The small molecule below binds the protein below.
Small molecule (SMILES): CC(=O)N[C@@H]1[C@@H](O)[C@H](O)[C@@H](CO)O[C@H]1O

Sequence of chain 1.C:
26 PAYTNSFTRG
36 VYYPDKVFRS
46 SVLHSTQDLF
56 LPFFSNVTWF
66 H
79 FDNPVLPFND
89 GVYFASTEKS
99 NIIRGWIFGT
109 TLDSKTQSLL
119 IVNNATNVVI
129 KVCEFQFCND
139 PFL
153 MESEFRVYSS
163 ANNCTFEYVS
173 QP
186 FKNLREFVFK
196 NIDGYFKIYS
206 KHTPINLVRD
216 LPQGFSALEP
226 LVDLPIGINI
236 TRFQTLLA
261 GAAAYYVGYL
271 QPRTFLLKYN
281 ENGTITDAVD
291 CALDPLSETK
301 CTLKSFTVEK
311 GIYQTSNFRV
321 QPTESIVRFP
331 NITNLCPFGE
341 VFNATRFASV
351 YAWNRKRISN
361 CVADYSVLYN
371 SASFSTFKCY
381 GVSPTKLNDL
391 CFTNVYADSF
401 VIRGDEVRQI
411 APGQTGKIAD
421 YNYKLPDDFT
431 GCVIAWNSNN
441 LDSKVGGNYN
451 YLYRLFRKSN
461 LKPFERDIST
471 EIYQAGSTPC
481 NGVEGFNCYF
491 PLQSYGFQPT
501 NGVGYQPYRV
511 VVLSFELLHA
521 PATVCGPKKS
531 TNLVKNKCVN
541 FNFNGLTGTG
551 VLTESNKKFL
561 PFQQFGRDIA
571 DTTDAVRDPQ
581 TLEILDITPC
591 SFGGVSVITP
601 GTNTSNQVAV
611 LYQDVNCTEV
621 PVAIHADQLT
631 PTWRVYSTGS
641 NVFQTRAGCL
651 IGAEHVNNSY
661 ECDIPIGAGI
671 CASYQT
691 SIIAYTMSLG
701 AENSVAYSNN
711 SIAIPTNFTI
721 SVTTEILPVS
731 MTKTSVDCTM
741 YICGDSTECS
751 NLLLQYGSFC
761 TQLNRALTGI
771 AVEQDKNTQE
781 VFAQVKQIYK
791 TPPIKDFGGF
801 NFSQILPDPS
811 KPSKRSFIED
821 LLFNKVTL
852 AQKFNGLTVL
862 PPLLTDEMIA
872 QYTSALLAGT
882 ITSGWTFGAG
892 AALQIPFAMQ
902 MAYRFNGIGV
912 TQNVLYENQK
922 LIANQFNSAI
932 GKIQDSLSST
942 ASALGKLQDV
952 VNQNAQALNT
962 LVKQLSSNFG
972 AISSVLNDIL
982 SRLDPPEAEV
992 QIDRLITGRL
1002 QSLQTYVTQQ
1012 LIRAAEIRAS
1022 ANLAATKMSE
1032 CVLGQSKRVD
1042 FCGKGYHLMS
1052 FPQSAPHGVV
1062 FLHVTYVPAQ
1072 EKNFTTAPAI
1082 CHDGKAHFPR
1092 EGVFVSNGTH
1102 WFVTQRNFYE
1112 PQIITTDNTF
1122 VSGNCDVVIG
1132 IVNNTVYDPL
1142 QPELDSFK

Binding-site contacts:
Ligand atom C4 contacts residue ASN603 of chain 1.C at 4.3 Å.
Ligand atom C3 contacts residue THR604 of chain 1.C at 4.5 Å.
Ligand atom N2 contacts residue ASN603 of chain 1.C at 2.9 Å (h-bond).
Ligand atom C8 contacts residue ASN603 of chain 1.C at 3.9 Å.
Ligand atom O7 contacts residue ASN603 of chain 1.C at 4.0 Å.
Ligand atom O5 contacts residue ASN603 of chain 1.C at 2.4 Å (h-bond).
Ligand atom N2 contacts residue THR604 of chain 1.C at 3.6 Å.
Ligand atom C1 contacts residue ASN603 of chain 1.C at 1.4 Å.
Ligand atom C7 contacts residue ASN603 of chain 1.C at 3.6 Å.
Ligand atom C2 contacts residue ASN603 of chain 1.C at 2.5 Å.
Ligand atom C1 contacts residue THR604 of chain 1.C at 3.8 Å.
Ligand atom C5 contacts residue ASN603 of chain 1.C at 3.7 Å.
Ligand atom C3 contacts residue ASN603 of chain 1.C at 3.8 Å.
Ligand atom C2 contacts residue THR604 of chain 1.C at 4.1 Å.